Sequence of chain 6.D:
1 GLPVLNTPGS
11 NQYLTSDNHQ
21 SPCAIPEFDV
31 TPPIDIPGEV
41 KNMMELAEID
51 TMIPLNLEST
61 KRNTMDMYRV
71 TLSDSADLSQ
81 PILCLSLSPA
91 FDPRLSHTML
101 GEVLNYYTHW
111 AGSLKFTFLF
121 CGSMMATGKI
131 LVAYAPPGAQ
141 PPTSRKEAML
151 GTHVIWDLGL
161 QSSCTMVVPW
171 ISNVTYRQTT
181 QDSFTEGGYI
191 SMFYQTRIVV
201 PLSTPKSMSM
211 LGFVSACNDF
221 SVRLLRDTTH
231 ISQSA

A protein and the small-molecule ligand that binds it are described below.
Small molecule (SMILES): CCOC(=O)c1ccc(OCCCC2CCN(c3ccc(C)nn3)CC2)cc1

Sequence of chain 6.B:
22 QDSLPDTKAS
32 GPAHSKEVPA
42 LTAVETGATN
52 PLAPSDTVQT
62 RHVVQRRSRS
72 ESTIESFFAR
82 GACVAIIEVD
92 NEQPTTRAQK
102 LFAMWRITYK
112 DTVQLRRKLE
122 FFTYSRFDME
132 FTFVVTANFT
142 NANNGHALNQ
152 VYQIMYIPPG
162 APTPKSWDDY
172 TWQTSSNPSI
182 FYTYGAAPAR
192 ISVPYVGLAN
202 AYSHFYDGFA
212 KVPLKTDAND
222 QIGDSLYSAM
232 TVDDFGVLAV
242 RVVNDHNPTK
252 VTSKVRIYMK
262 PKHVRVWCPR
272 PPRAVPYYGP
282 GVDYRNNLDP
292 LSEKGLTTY

Sequence of chain 7.D:
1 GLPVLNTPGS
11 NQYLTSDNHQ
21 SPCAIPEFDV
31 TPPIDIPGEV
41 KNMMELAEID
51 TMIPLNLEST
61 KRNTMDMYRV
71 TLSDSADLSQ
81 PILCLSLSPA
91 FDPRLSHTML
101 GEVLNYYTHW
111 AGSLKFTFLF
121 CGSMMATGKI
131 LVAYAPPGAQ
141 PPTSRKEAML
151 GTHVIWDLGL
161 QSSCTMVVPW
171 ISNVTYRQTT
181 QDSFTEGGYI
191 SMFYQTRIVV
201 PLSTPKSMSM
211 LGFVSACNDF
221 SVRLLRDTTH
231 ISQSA

Binding-site contacts:
Ligand atom C19 contacts residue PHE236 of chain 6.B at 3.6 Å (hydrophobic).
Ligand atom O23 contacts residue TYR110 of chain 6.B at 3.5 Å.
Ligand atom N4 contacts residue LEU239 of chain 6.B at 3.6 Å.
Ligand atom C22 contacts residue TYR110 of chain 6.B at 3.3 Å (hydrophobic).
Ligand atom C1 contacts residue ILE155 of chain 6.B at 3.8 Å (hydrophobic).
Ligand atom C11 contacts residue PHE132 of chain 6.B at 3.5 Å (hydrophobic).
Ligand atom C12 contacts residue PHE236 of chain 6.B at 3.7 Å (hydrophobic).
Ligand atom C3 contacts residue ALA24 of chain 6.D at 3.6 Å (hydrophobic).
Ligand atom O24 contacts residue THR109 of chain 6.B at 3.6 Å.
Ligand atom O15 contacts residue MET130 of chain 6.B at 3.8 Å.
Ligand atom C7 contacts residue ILE25 of chain 6.D at 3.8 Å (hydrophobic).
Ligand atom C20 contacts residue PHE236 of chain 6.B at 3.4 Å (hydrophobic).
Ligand atom C3 contacts residue PRO179 of chain 6.B at 3.6 Å (hydrophobic).
Ligand atom C18 contacts residue TYR110 of chain 6.B at 3.8 Å (hydrophobic).
Ligand atom C9 contacts residue VAL194 of chain 6.B at 3.8 Å (hydrophobic).
Ligand atom C8 contacts residue TYR157 of chain 6.B at 3.4 Å (hydrophobic).
Ligand atom C25 contacts residue THR109 of chain 6.B at 3.2 Å.
Ligand atom C16 contacts residue MET130 of chain 6.B at 3.8 Å (hydrophobic).
Ligand atom C13 contacts residue PHE236 of chain 6.B at 3.8 Å (hydrophobic).
Ligand atom C21 contacts residue TYR203 of chain 6.B at 3.7 Å (hydrophobic).
Ligand atom C17 contacts residue MET130 of chain 6.B at 3.7 Å (hydrophobic).
Ligand atom C22 contacts residue PHE236 of chain 6.B at 3.3 Å (hydrophobic).
Ligand atom C4 contacts residue TYR157 of chain 6.B at 3.5 Å (hydrophobic).
Ligand atom N6 contacts residue VAL194 of chain 6.B at 3.6 Å.
Ligand atom O23 contacts residue PHE236 of chain 6.B at 3.3 Å.
Ligand atom O24 contacts residue TYR110 of chain 6.B at 3.3 Å.
Ligand atom C7 contacts residue TYR157 of chain 6.B at 3.5 Å (hydrophobic).
Ligand atom C10 contacts residue PHE132 of chain 6.B at 3.7 Å (hydrophobic).
Ligand atom C1 contacts residue ILE181 of chain 6.B at 3.5 Å (hydrophobic).
Ligand atom N3 contacts residue LEU239 of chain 6.B at 3.8 Å.
Ligand atom N3 contacts residue ILE192 of chain 6.B at 3.7 Å.
Ligand atom C10 contacts residue ILE108 of chain 6.B at 3.5 Å (hydrophobic).
Ligand atom C4 contacts residue ALA24 of chain 6.D at 3.9 Å (hydrophobic).
Ligand atom C13 contacts residue ILE108 of chain 6.B at 3.6 Å (hydrophobic).
Ligand atom N4 contacts residue ILE192 of chain 6.B at 3.6 Å.
Ligand atom C7 contacts residue VAL194 of chain 6.B at 3.6 Å (hydrophobic).
Ligand atom C19 contacts residue TYR110 of chain 6.B at 3.8 Å (hydrophobic).
Ligand atom C8 contacts residue VAL194 of chain 6.B at 3.8 Å (hydrophobic).
Ligand atom O24 contacts residue PHE236 of chain 6.B at 3.9 Å.
Ligand atom C3 contacts residue TYR157 of chain 6.B at 3.4 Å (hydrophobic).